Sequence of chain 1.B:
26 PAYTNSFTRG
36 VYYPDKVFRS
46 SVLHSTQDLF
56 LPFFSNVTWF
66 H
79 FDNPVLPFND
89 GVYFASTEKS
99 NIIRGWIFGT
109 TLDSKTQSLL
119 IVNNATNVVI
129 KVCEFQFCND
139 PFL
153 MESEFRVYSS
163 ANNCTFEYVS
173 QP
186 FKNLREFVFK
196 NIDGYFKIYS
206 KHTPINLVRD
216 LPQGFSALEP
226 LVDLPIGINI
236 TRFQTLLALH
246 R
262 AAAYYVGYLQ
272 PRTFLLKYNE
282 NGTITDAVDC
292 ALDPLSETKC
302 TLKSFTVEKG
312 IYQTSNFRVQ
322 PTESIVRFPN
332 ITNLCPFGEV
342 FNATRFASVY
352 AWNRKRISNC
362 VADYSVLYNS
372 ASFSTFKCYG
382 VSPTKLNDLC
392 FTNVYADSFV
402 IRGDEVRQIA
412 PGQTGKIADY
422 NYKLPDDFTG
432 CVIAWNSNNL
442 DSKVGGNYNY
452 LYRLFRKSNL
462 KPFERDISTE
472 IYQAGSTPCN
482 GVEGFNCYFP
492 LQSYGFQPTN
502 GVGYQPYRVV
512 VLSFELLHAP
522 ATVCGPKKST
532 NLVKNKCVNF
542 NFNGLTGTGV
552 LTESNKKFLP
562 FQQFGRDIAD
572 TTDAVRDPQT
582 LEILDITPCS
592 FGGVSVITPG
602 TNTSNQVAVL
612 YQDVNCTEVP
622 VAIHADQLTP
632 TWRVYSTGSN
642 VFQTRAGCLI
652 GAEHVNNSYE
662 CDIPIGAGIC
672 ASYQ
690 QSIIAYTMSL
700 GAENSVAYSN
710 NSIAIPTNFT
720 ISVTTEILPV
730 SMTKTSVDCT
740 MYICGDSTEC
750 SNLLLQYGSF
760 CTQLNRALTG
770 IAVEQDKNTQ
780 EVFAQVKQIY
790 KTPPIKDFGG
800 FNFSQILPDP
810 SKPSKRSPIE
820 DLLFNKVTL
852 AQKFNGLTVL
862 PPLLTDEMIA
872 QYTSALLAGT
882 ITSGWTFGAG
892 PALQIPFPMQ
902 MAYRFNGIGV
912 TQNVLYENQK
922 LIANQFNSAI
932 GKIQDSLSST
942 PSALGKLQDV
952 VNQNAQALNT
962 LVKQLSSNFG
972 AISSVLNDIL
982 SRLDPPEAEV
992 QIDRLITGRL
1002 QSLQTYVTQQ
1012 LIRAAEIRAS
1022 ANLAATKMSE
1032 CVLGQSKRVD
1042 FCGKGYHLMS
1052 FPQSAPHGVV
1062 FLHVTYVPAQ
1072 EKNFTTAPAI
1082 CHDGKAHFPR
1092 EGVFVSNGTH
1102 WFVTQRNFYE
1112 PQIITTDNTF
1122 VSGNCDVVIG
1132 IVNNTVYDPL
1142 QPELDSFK

A protein and the small-molecule ligand that binds it are described below.
Small molecule (SMILES): CC(=O)N[C@@H]1[C@@H](O)[C@H](O)[C@@H](CO)O[C@H]1O

Binding-site contacts:
Ligand atom O5 contacts residue ASN164 of chain 1.B at 4.0 Å.
Ligand atom C8 contacts residue ASN165 of chain 1.B at 3.5 Å.
Ligand atom O7 contacts residue ASN165 of chain 1.B at 3.3 Å.
Ligand atom N2 contacts residue ASN165 of chain 1.B at 2.9 Å (h-bond).
Ligand atom C3 contacts residue ASN165 of chain 1.B at 3.8 Å.
Ligand atom O4 contacts residue ASN164 of chain 1.B at 4.5 Å.
Ligand atom C5 contacts residue ASN165 of chain 1.B at 3.7 Å.
Ligand atom C3 contacts residue ASN164 of chain 1.B at 4.0 Å.
Ligand atom C7 contacts residue ASN165 of chain 1.B at 3.2 Å.
Ligand atom C2 contacts residue ASN165 of chain 1.B at 2.5 Å.
Ligand atom C4 contacts residue ASN164 of chain 1.B at 4.2 Å.
Ligand atom C7 contacts residue GLN115 of chain 1.B at 3.9 Å.
Ligand atom C1 contacts residue ASN164 of chain 1.B at 3.7 Å.
Ligand atom C8 contacts residue GLN115 of chain 1.B at 4.5 Å.
Ligand atom C4 contacts residue ASN165 of chain 1.B at 4.3 Å.
Ligand atom O5 contacts residue ASN165 of chain 1.B at 2.4 Å (h-bond).
Ligand atom C5 contacts residue ASN164 of chain 1.B at 3.6 Å.
Ligand atom O7 contacts residue GLN115 of chain 1.B at 2.9 Å (h-bond).
Ligand atom C1 contacts residue ASN165 of chain 1.B at 1.4 Å.
Ligand atom C2 contacts residue ASN164 of chain 1.B at 4.3 Å.